Sequence of chain 1.A:
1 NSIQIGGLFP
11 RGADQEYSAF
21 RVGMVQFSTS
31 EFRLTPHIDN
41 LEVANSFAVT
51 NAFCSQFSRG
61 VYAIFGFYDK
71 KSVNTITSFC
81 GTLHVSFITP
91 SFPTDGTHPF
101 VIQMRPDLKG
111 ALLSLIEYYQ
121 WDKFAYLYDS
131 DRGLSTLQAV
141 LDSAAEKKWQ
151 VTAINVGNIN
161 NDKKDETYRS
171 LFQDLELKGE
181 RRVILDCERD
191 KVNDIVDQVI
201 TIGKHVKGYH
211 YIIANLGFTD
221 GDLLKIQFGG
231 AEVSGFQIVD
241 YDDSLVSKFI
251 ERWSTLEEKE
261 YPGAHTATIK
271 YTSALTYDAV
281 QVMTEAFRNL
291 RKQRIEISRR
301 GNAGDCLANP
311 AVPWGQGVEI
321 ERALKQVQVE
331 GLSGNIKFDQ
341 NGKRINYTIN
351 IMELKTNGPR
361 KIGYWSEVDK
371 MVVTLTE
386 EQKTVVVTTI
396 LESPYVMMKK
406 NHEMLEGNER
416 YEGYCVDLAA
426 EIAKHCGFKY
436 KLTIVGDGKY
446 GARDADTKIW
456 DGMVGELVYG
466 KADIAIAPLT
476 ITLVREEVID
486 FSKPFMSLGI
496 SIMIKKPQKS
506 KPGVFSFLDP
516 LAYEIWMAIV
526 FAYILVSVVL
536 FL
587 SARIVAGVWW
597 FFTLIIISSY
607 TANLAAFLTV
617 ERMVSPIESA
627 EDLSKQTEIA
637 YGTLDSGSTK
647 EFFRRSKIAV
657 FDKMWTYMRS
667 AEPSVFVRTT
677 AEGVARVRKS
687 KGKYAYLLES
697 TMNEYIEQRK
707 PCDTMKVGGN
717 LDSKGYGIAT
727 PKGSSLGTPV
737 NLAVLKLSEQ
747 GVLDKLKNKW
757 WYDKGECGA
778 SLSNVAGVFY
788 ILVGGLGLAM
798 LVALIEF

Sequence of chain 1.D:
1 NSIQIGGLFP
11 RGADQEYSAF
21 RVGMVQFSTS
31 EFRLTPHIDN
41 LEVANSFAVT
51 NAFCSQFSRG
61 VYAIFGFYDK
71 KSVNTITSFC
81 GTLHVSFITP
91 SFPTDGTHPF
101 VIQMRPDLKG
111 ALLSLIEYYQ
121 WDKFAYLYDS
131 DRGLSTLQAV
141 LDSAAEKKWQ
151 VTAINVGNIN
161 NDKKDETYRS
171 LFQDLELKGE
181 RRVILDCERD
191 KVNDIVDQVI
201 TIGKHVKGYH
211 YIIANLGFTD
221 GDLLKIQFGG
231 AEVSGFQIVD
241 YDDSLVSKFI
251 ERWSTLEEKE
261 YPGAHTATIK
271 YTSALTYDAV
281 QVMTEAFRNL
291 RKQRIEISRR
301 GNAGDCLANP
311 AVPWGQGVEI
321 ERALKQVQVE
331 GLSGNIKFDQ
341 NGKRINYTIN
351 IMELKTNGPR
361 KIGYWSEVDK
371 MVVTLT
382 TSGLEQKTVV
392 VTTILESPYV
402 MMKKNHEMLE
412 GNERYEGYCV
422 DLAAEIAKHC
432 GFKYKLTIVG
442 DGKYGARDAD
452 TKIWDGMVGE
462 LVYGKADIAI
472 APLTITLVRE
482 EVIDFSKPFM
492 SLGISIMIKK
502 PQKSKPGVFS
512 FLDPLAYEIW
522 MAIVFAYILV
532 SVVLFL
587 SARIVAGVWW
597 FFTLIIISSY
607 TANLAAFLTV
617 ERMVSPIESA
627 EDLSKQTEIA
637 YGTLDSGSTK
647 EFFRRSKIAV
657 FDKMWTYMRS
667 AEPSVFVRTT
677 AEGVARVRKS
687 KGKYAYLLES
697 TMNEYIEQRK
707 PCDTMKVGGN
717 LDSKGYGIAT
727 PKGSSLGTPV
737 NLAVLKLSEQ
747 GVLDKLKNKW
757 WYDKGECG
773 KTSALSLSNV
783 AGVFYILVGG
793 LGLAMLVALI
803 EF

This small molecule binds to this protein.
Small molecule (SMILES): CC(C)S(=O)(=O)NC[C@H](C)c1ccc(-c2ccc([C@@H](C)CNS(=O)(=O)C(C)C)cc2)cc1

Binding-site contacts:
Ligand atom O4 contacts residue GLY721 of chain 1.D at 3.8 Å.
Ligand atom O1 contacts residue LYS720 of chain 1.A at 3.3 Å.
Ligand atom C23 contacts residue LEU741 of chain 1.A at 3.7 Å (hydrophobic).
Ligand atom C8 contacts residue PRO489 of chain 1.D at 3.6 Å (hydrophobic).
Ligand atom C9 contacts residue MET491 of chain 1.D at 3.8 Å (hydrophobic).
Ligand atom O1 contacts residue SER719 of chain 1.A at 3.7 Å.
Ligand atom C22 contacts residue SER744 of chain 1.D at 3.6 Å.
Ligand atom C18 contacts residue SER744 of chain 1.D at 3.8 Å.
Ligand atom C2 contacts residue MET491 of chain 1.A at 3.6 Å (hydrophobic).
Ligand atom O2 contacts residue PRO489 of chain 1.D at 3.3 Å (h-bond).
Ligand atom C18 contacts residue PRO489 of chain 1.D at 3.4 Å (hydrophobic).
Ligand atom C24 contacts residue LYS488 of chain 1.A at 3.8 Å.
Ligand atom C9 contacts residue SER492 of chain 1.D at 3.6 Å.
Ligand atom O1 contacts residue GLY721 of chain 1.A at 3.7 Å.
Ligand atom C2 contacts residue SER492 of chain 1.A at 3.5 Å.
Ligand atom C20 contacts residue SER744 of chain 1.A at 3.3 Å.
Ligand atom C14 contacts residue PRO489 of chain 1.A at 3.5 Å (hydrophobic).
Ligand atom C8 contacts residue SER492 of chain 1.D at 3.5 Å.
Ligand atom C5 contacts residue LYS720 of chain 1.D at 3.7 Å.
Ligand atom O4 contacts residue LYS720 of chain 1.D at 3.5 Å.
Ligand atom C18 contacts residue SER719 of chain 1.A at 3.5 Å.
Ligand atom C13 contacts residue PRO489 of chain 1.D at 3.5 Å (hydrophobic).
Ligand atom C15 contacts residue PRO489 of chain 1.A at 3.3 Å (hydrophobic).
Ligand atom C12 contacts residue SER719 of chain 1.A at 3.8 Å.
Ligand atom C3 contacts residue SER492 of chain 1.A at 3.6 Å.
Ligand atom N2 contacts residue PRO489 of chain 1.D at 2.4 Å (h-bond).
Ligand atom C9 contacts residue PRO489 of chain 1.D at 3.6 Å (hydrophobic).
Ligand atom C7 contacts residue PRO489 of chain 1.D at 3.7 Å (hydrophobic).
Ligand atom C8 contacts residue MET491 of chain 1.D at 3.4 Å (hydrophobic).
Ligand atom S1 contacts residue PRO489 of chain 1.D at 3.5 Å (h-bond).
Ligand atom S2 contacts residue PRO489 of chain 1.A at 3.3 Å (h-bond).
Ligand atom C3 contacts residue PRO489 of chain 1.A at 3.7 Å (hydrophobic).
Ligand atom O3 contacts residue PRO489 of chain 1.A at 3.2 Å (h-bond).
Ligand atom C17 contacts residue SER719 of chain 1.A at 3.6 Å.
Ligand atom C2 contacts residue PRO489 of chain 1.A at 3.5 Å (hydrophobic).
Ligand atom C24 contacts residue PRO489 of chain 1.A at 3.6 Å (hydrophobic).
Ligand atom N1 contacts residue PRO489 of chain 1.A at 2.3 Å (h-bond).
Ligand atom C19 contacts residue SER744 of chain 1.D at 3.2 Å.
Ligand atom C15 contacts residue SER719 of chain 1.D at 3.5 Å.
Ligand atom C16 contacts residue SER719 of chain 1.D at 3.2 Å.